Sequence of chain 1.B:
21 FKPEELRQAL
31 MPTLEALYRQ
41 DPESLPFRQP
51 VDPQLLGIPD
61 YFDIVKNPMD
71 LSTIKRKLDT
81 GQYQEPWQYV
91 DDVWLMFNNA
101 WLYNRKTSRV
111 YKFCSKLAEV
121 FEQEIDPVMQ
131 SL

Binding-site contacts:
Ligand atom FBH contacts residue VAL110 of chain 1.B at 3.3 Å.
Ligand atom CBJ contacts residue LEU45 of chain 1.B at 3.9 Å (hydrophobic).
Ligand atom CBE contacts residue PRO46 of chain 1.B at 3.7 Å (hydrophobic).
Ligand atom OBM contacts residue GLN49 of chain 1.B at 3.0 Å.
Ligand atom CBF contacts residue ARG109 of chain 1.B at 3.8 Å.
Ligand atom CAM contacts residue VAL110 of chain 1.B at 3.5 Å (hydrophobic).
Ligand atom NAC contacts residue VAL51 of chain 1.B at 3.7 Å.
Ligand atom OAD contacts residue ASN104 of chain 1.B at 3.1 Å (h-bond).
Ligand atom FBH contacts residue ARG109 of chain 1.B at 3.7 Å.
Ligand atom CAH contacts residue PRO46 of chain 1.B at 3.4 Å (hydrophobic).
Ligand atom OBI contacts residue PHE113 of chain 1.B at 3.2 Å.
Ligand atom CAV contacts residue LEU56 of chain 1.B at 3.8 Å (hydrophobic).
Ligand atom NAC contacts residue ASN104 of chain 1.B at 3.3 Å (h-bond).
Ligand atom CBC contacts residue ARG109 of chain 1.B at 3.3 Å.
Ligand atom OBI contacts residue PRO46 of chain 1.B at 3.3 Å.
Ligand atom FBH contacts residue PHE113 of chain 1.B at 3.4 Å.
Ligand atom CAB contacts residue VAL110 of chain 1.B at 3.8 Å (hydrophobic).
Ligand atom FBH contacts residue PRO46 of chain 1.B at 3.5 Å.
Ligand atom CAH contacts residue VAL110 of chain 1.B at 3.7 Å (hydrophobic).
Ligand atom CBB contacts residue ARG109 of chain 1.B at 3.5 Å.
Ligand atom CBG contacts residue VAL110 of chain 1.B at 3.6 Å (hydrophobic).
Ligand atom CBF contacts residue VAL110 of chain 1.B at 3.8 Å (hydrophobic).
Ligand atom OAD contacts residue TYR61 of chain 1.B at 3.6 Å.
Ligand atom CBG contacts residue ARG109 of chain 1.B at 3.7 Å.
Ligand atom CBJ contacts residue PHE113 of chain 1.B at 3.8 Å (hydrophobic).
Ligand atom CAG contacts residue ILE58 of chain 1.B at 3.5 Å (hydrophobic).
Ligand atom CAG contacts residue ASN104 of chain 1.B at 3.6 Å.
Ligand atom CAE contacts residue ASN104 of chain 1.B at 3.6 Å.
Ligand atom CAB contacts residue ASN104 of chain 1.B at 3.9 Å.
Ligand atom CBE contacts residue ARG109 of chain 1.B at 3.6 Å.
Ligand atom CBJ contacts residue PRO46 of chain 1.B at 3.9 Å (hydrophobic).
Ligand atom CBD contacts residue ARG109 of chain 1.B at 3.4 Å.
Ligand atom CAA contacts residue VAL51 of chain 1.B at 3.9 Å (hydrophobic).
Ligand atom CAL contacts residue VAL110 of chain 1.B at 3.7 Å (hydrophobic).
Ligand atom CBF contacts residue PRO46 of chain 1.B at 3.7 Å (hydrophobic).
Ligand atom CBJ contacts residue PRO42 of chain 1.B at 3.5 Å (hydrophobic).
Ligand atom CAG contacts residue TYR103 of chain 1.B at 3.7 Å (hydrophobic).
Ligand atom CAI contacts residue PRO46 of chain 1.B at 3.7 Å (hydrophobic).
Ligand atom OBK contacts residue ARG109 of chain 1.B at 3.0 Å (salt-bridge).
Ligand atom CAB contacts residue VAL51 of chain 1.B at 3.7 Å (hydrophobic).

The protein below binds the small molecule below.
Small molecule (SMILES): COc1ccc(N2C(=O)CCC[C@H]2c2nc3cc(-c4c(C)noc4C)ccc3n2[C@@H]2CCN(S(C)(=O)=O)C2)cc1F